A small-molecule ligand and the protein it binds are described below.
Small molecule (SMILES): NC(=O)CS[P](=O)(O)O[P](=O)(O)O[P](=O)(O)OC[C@H]1O[C@@H](n2cnc3c(N)ncnc32)[C@H](O)[C@@H]1O

Sequence of chain 2.A:
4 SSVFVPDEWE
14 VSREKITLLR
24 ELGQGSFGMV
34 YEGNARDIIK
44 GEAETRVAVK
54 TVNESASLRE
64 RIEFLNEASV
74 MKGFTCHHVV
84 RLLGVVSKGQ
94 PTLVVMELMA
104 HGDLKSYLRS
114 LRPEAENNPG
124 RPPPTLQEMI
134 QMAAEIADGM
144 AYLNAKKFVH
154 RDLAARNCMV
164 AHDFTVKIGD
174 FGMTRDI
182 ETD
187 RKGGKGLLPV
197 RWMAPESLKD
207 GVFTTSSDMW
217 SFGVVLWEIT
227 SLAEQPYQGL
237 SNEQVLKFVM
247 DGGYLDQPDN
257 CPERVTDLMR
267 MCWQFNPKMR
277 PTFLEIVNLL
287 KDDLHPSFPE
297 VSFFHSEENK

Binding-site contacts:
Ligand atom C1S contacts residue MG1 of chain 2.C at 3.5 Å.
Ligand atom N6 contacts residue GLU100 of chain 2.A at 3.0 Å (salt-bridge).
Ligand atom O1A contacts residue GLY28 of chain 2.A at 3.1 Å.
Ligand atom O2' contacts residue ASP106 of chain 2.A at 2.8 Å (salt-bridge).
Ligand atom N1 contacts residue ALA51 of chain 2.A at 3.4 Å.
Ligand atom C2S contacts residue MG1 of chain 2.C at 3.2 Å.
Ligand atom O1B contacts residue MG1 of chain 2.D at 3.5 Å.
Ligand atom NS contacts residue ASP155 of chain 2.A at 3.2 Å (salt-bridge).
Ligand atom O2B contacts residue MG1 of chain 2.D at 3.4 Å.
Ligand atom O2S contacts residue ASN160 of chain 2.A at 2.9 Å (h-bond).
Ligand atom O2G contacts residue MG1 of chain 2.C at 2.3 Å.
Ligand atom O2G contacts residue ASN160 of chain 2.A at 3.3 Å (h-bond).
Ligand atom O3G contacts residue PRO1 of chain 2.B at 3.5 Å.
Ligand atom O2B contacts residue MG1 of chain 2.C at 1.9 Å.
Ligand atom O1B contacts residue GLY28 of chain 2.A at 3.4 Å.
Ligand atom C6 contacts residue ALA51 of chain 2.A at 3.3 Å (hydrophobic).
Ligand atom O5' contacts residue VAL33 of chain 2.A at 3.3 Å.
Ligand atom N6 contacts residue ALA51 of chain 2.A at 3.2 Å.
Ligand atom O3B contacts residue MG1 of chain 2.C at 3.5 Å.
Ligand atom O1B contacts residue SER29 of chain 2.A at 3.1 Å (h-bond).
Ligand atom PG contacts residue MG1 of chain 2.C at 3.4 Å.
Ligand atom O2S contacts residue MG1 of chain 2.C at 2.2 Å.
Ligand atom O3' contacts residue ASP106 of chain 2.A at 3.4 Å (salt-bridge).
Ligand atom C2 contacts residue MET102 of chain 2.A at 3.4 Å (hydrophobic).
Ligand atom O3A contacts residue GLY28 of chain 2.A at 3.5 Å.
Ligand atom N1 contacts residue MET102 of chain 2.A at 3.0 Å (h-bond).
Ligand atom O2A contacts residue LYS53 of chain 2.A at 2.9 Å (salt-bridge).
Ligand atom O2B contacts residue ASP173 of chain 2.A at 2.5 Å (salt-bridge).
Ligand atom C2S contacts residue ARG159 of chain 2.A at 3.5 Å.
Ligand atom O2S contacts residue ASP155 of chain 2.A at 3.1 Å (salt-bridge).
Ligand atom C2 contacts residue LEU25 of chain 2.A at 3.2 Å (hydrophobic).
Ligand atom O2S contacts residue ASP173 of chain 2.A at 3.0 Å (salt-bridge).
Ligand atom PB contacts residue MG1 of chain 2.C at 3.2 Å.
Ligand atom C2S contacts residue PHE6 of chain 2.B at 2.6 Å (hydrophobic).
Ligand atom O2S contacts residue ARG159 of chain 2.A at 3.5 Å (salt-bridge).
Ligand atom N3 contacts residue LEU25 of chain 2.A at 3.4 Å.
Ligand atom C1S contacts residue PHE6 of chain 2.B at 3.2 Å (hydrophobic).
Ligand atom NS contacts residue PHE6 of chain 2.B at 1.4 Å.
Ligand atom NS contacts residue ARG159 of chain 2.A at 3.3 Å (salt-bridge).
Ligand atom O3G contacts residue ALA2 of chain 2.B at 3.2 Å (h-bond).

Sequence of chain 2.B:
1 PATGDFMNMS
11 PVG